Sequence of chain 58.A:
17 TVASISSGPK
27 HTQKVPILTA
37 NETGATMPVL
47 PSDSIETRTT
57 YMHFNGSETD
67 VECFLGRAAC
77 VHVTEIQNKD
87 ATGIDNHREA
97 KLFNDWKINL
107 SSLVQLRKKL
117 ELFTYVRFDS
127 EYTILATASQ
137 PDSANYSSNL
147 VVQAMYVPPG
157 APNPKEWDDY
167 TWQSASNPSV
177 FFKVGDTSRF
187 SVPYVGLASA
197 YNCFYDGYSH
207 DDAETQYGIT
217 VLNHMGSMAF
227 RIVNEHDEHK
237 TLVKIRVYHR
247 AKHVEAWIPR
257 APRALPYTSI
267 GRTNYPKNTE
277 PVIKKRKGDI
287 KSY

Sequence of chain 58.C:
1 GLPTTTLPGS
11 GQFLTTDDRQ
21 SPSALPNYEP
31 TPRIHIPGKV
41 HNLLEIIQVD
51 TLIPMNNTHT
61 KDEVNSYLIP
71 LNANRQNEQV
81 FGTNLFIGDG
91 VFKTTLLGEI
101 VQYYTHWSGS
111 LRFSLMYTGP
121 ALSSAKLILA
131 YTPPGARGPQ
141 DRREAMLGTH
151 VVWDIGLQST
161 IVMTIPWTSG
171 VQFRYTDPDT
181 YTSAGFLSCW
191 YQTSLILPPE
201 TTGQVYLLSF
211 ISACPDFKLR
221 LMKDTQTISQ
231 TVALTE

Binding-site contacts:
Ligand atom C5B contacts residue LEU106 of chain 58.A at 3.5 Å (hydrophobic).
Ligand atom O1 contacts residue VAL188 of chain 58.A at 3.8 Å.
Ligand atom C4 contacts residue PHE186 of chain 58.A at 3.6 Å (hydrophobic).
Ligand atom C4C contacts residue TYR152 of chain 58.A at 3.8 Å (hydrophobic).
Ligand atom O1B contacts residue MET221 of chain 58.A at 3.4 Å.
Ligand atom C7C contacts residue TYR128 of chain 58.A at 3.6 Å (hydrophobic).
Ligand atom C4A contacts residue ASN219 of chain 58.A at 3.5 Å.
Ligand atom C31 contacts residue VAL176 of chain 58.A at 3.3 Å (hydrophobic).
Ligand atom C6B contacts residue TYR197 of chain 58.A at 3.6 Å (hydrophobic).
Ligand atom C2C contacts residue VAL188 of chain 58.A at 3.2 Å (hydrophobic).
Ligand atom O1 contacts residue PHE186 of chain 58.A at 3.5 Å.
Ligand atom N3A contacts residue ASN219 of chain 58.A at 3.0 Å (h-bond).
Ligand atom CM1 contacts residue SER107 of chain 58.A at 3.9 Å.
Ligand atom C31 contacts residue PRO174 of chain 58.A at 3.4 Å (hydrophobic).
Ligand atom C4 contacts residue MET224 of chain 58.A at 3.8 Å (hydrophobic).
Ligand atom C3B contacts residue MET221 of chain 58.A at 3.8 Å (hydrophobic).
Ligand atom C3C contacts residue TYR128 of chain 58.A at 3.9 Å (hydrophobic).
Ligand atom C4 contacts residue TYR152 of chain 58.A at 3.9 Å (hydrophobic).
Ligand atom C1B contacts residue MET221 of chain 58.A at 3.8 Å (hydrophobic).
Ligand atom C5 contacts residue PHE186 of chain 58.A at 3.5 Å (hydrophobic).
Ligand atom C6C contacts residue MET221 of chain 58.A at 3.7 Å (hydrophobic).
Ligand atom C5C contacts residue TYR128 of chain 58.A at 3.5 Å (hydrophobic).
Ligand atom C5 contacts residue TYR152 of chain 58.A at 3.8 Å (hydrophobic).
Ligand atom C5B contacts residue TYR197 of chain 58.A at 3.7 Å (hydrophobic).
Ligand atom O1B contacts residue TYR128 of chain 58.A at 3.9 Å.
Ligand atom N2 contacts residue ALA24 of chain 58.C at 3.4 Å.
Ligand atom C3 contacts residue PHE186 of chain 58.A at 3.8 Å (hydrophobic).
Ligand atom C3 contacts residue PRO174 of chain 58.A at 3.8 Å (hydrophobic).
Ligand atom C31 contacts residue SER175 of chain 58.A at 3.6 Å.
Ligand atom C2B contacts residue MET221 of chain 58.A at 3.5 Å (hydrophobic).
Ligand atom C31 contacts residue ALA150 of chain 58.A at 3.5 Å (hydrophobic).
Ligand atom C6B contacts residue LEU106 of chain 58.A at 3.9 Å (hydrophobic).
Ligand atom C6C contacts residue VAL191 of chain 58.A at 3.2 Å (hydrophobic).
Ligand atom O1 contacts residue TYR152 of chain 58.A at 3.9 Å.
Ligand atom O1 contacts residue ALA24 of chain 58.C at 3.6 Å.
Ligand atom N2 contacts residue PHE186 of chain 58.A at 3.7 Å.
Ligand atom C3C contacts residue VAL188 of chain 58.A at 3.3 Å (hydrophobic).
Ligand atom C5C contacts residue ILE104 of chain 58.A at 3.8 Å (hydrophobic).
Ligand atom C4B contacts residue LEU106 of chain 58.A at 3.7 Å (hydrophobic).
Ligand atom C7C contacts residue TYR197 of chain 58.A at 3.8 Å (hydrophobic).

This small molecule binds to this protein.
Small molecule (SMILES): Cc1cc(CCCCCCCOc2ccc(C3=N[C@@H](C)CO3)cc2)on1